This small molecule binds to this protein.
Small molecule (SMILES): CC(=O)N[C@@H]1[C@@H](O)[C@H](O)[C@@H](CO)O[C@H]1O

Binding-site contacts:
Ligand atom C1 contacts residue THR1082 of chain 1.A at 3.6 Å.
Ligand atom C4 contacts residue ASN1080 of chain 1.A at 4.2 Å.
Ligand atom C7 contacts residue ASN1080 of chain 1.A at 4.1 Å.
Ligand atom C7 contacts residue PHE1085 of chain 1.A at 4.0 Å (hydrophobic).
Ligand atom C5 contacts residue ASN1080 of chain 1.A at 3.6 Å.
Ligand atom N2 contacts residue ASN1080 of chain 1.A at 3.0 Å (h-bond).
Ligand atom O5 contacts residue ASN1080 of chain 1.A at 2.3 Å (h-bond).
Ligand atom O7 contacts residue PHE1085 of chain 1.A at 4.3 Å.
Ligand atom C2 contacts residue THR1082 of chain 1.A at 3.7 Å.
Ligand atom O5 contacts residue THR1082 of chain 1.A at 3.4 Å.
Ligand atom O6 contacts residue ASN1080 of chain 1.A at 3.3 Å (h-bond).
Ligand atom C4 contacts residue THR1082 of chain 1.A at 3.9 Å.
Ligand atom C2 contacts residue ASN1080 of chain 1.A at 2.5 Å.
Ligand atom C6 contacts residue THR1082 of chain 1.A at 3.9 Å.
Ligand atom C6 contacts residue ASN1080 of chain 1.A at 4.2 Å.
Ligand atom N2 contacts residue PHE1085 of chain 1.A at 4.0 Å.
Ligand atom O6 contacts residue THR1082 of chain 1.A at 4.3 Å.
Ligand atom C5 contacts residue THR1082 of chain 1.A at 3.9 Å.
Ligand atom C1 contacts residue ASN1080 of chain 1.A at 1.4 Å.
Ligand atom C3 contacts residue ASN1080 of chain 1.A at 3.8 Å.
Ligand atom C8 contacts residue PHE1085 of chain 1.A at 3.9 Å (hydrophobic).

Sequence of chain 1.A:
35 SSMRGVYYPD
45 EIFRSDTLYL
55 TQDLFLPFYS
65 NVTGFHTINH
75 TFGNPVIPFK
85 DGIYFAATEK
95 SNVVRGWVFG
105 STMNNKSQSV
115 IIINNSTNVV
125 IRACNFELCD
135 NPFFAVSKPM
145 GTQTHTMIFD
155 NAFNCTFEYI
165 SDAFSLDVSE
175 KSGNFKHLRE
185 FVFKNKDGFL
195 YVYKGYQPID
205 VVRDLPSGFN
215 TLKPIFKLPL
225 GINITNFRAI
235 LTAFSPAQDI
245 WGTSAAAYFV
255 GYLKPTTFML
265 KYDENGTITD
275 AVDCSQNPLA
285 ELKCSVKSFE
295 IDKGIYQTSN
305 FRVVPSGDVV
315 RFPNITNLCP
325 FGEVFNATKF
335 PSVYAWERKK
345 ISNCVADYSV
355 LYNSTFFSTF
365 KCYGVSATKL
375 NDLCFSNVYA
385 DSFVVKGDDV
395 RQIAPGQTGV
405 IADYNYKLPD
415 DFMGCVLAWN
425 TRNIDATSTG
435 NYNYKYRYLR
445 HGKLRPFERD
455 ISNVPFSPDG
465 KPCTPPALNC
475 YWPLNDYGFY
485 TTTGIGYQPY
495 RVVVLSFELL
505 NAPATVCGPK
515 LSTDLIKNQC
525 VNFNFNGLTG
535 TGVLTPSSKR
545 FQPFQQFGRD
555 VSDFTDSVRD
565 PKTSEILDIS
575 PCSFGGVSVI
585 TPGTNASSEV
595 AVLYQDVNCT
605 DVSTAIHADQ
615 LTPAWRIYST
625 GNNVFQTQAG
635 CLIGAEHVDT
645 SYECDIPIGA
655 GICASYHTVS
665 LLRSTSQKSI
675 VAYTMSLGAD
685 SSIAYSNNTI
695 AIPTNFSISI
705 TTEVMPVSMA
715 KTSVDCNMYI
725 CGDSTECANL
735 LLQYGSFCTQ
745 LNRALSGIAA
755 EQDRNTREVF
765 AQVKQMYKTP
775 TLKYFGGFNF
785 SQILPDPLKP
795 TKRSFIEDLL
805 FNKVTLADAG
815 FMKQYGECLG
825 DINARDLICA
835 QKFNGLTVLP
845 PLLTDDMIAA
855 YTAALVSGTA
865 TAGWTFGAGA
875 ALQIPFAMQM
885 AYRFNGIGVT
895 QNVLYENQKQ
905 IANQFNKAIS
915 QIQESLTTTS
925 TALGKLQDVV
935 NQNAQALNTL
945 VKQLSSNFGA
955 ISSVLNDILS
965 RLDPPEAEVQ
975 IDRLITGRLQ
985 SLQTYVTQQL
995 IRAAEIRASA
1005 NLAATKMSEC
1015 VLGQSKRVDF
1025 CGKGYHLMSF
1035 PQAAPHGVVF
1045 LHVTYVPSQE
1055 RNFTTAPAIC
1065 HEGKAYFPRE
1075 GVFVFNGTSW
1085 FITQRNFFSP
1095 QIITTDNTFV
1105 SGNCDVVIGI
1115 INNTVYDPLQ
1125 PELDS